The protein below binds the small molecule below.
Small molecule (SMILES): Nc1ccn([C@H]2C[C@H](O[P](=O)(O)OC[C@H]3O[C@@H](n4cnc5c(N)ncnc54)C[C@@H]3O)[C@@H](COP(=O)(O)O)O2)c(=O)n1

Binding-site contacts:
Ligand atom N1 contacts residue PRO203 of chain 9.A at 3.8 Å.
Ligand atom N6 contacts residue SER415 of chain 9.A at 3.6 Å.
Ligand atom N6 contacts residue GLY420 of chain 9.A at 3.7 Å.
Ligand atom C6 contacts residue PRO203 of chain 9.A at 4.0 Å (hydrophobic).
Ligand atom C6 contacts residue VAL202 of chain 9.A at 4.2 Å (hydrophobic).
Ligand atom N7 contacts residue PRO203 of chain 9.A at 4.2 Å.
Ligand atom C2 contacts residue VAL202 of chain 9.A at 4.2 Å (hydrophobic).
Ligand atom C2' contacts residue HIS413 of chain 9.A at 3.8 Å.
Ligand atom C5 contacts residue PRO203 of chain 9.A at 4.0 Å (hydrophobic).
Ligand atom C6 contacts residue SER415 of chain 9.A at 4.1 Å.
Ligand atom N3 contacts residue ASP201 of chain 9.A at 4.1 Å.
Ligand atom C1' contacts residue PRO203 of chain 9.A at 4.1 Å (hydrophobic).
Ligand atom N1 contacts residue GLY422 of chain 9.A at 3.0 Å (h-bond).
Ligand atom C6 contacts residue PRO203 of chain 9.A at 4.0 Å (hydrophobic).
Ligand atom N6 contacts residue PHE421 of chain 9.A at 3.9 Å.
Ligand atom C5 contacts residue ARG91 of chain 9.A at 4.1 Å.
Ligand atom C8 contacts residue HIS413 of chain 9.A at 3.8 Å.
Ligand atom N7 contacts residue SER415 of chain 9.A at 4.0 Å.
Ligand atom C5 contacts residue PRO203 of chain 9.A at 3.9 Å (hydrophobic).
Ligand atom N3 contacts residue PRO414 of chain 9.A at 4.2 Å.
Ligand atom C2' contacts residue PRO414 of chain 9.A at 3.8 Å (hydrophobic).
Ligand atom N7 contacts residue ASN392 of chain 9.A at 4.2 Å.
Ligand atom C4 contacts residue ASP201 of chain 9.A at 3.7 Å.
Ligand atom C4 contacts residue VAL202 of chain 9.A at 3.7 Å (hydrophobic).
Ligand atom C4 contacts residue PRO203 of chain 9.A at 4.2 Å (hydrophobic).
Ligand atom C5 contacts residue ASP201 of chain 9.A at 4.1 Å.
Ligand atom N1 contacts residue VAL202 of chain 9.A at 3.6 Å.
Ligand atom N7 contacts residue HIS413 of chain 9.A at 4.1 Å.
Ligand atom C2' contacts residue PRO203 of chain 9.A at 3.3 Å (hydrophobic).
Ligand atom C5 contacts residue VAL202 of chain 9.A at 3.6 Å (hydrophobic).
Ligand atom N6 contacts residue GLY422 of chain 9.A at 3.4 Å (h-bond).
Ligand atom C4 contacts residue PRO203 of chain 9.A at 4.1 Å (hydrophobic).
Ligand atom OP2 contacts residue ASP409 of chain 54.A at 3.2 Å (salt-bridge).
Ligand atom C6 contacts residue GLY422 of chain 9.A at 3.8 Å.
Ligand atom C2 contacts residue GLY422 of chain 9.A at 3.3 Å.
Ligand atom C5 contacts residue SER415 of chain 9.A at 4.1 Å.
Ligand atom N4 contacts residue VAL202 of chain 9.A at 2.9 Å (h-bond).
Ligand atom N4 contacts residue ASP201 of chain 9.A at 2.5 Å.
Ligand atom N1 contacts residue PRO203 of chain 9.A at 4.1 Å.
Ligand atom C2 contacts residue PRO203 of chain 9.A at 3.9 Å (hydrophobic).

Sequence of chain 9.A:
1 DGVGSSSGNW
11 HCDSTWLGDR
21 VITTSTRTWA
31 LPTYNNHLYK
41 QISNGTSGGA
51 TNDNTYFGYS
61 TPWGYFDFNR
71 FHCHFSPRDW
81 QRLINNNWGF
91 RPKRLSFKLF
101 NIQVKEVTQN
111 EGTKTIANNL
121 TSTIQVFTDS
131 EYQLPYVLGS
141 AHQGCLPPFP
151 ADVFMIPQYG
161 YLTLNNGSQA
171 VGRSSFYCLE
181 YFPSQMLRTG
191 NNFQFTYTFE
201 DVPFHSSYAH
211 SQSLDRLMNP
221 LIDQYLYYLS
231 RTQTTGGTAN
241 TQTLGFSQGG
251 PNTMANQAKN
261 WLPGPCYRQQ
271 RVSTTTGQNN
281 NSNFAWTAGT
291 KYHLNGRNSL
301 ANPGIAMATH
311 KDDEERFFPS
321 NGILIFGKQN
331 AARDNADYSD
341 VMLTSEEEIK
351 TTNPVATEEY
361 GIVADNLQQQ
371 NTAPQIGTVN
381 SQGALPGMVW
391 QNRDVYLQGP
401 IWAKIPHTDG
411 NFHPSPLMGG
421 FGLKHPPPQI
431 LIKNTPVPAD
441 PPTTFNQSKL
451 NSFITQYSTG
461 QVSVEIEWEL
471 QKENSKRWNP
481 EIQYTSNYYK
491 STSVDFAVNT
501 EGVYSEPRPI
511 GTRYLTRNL

Sequence of chain 54.A:
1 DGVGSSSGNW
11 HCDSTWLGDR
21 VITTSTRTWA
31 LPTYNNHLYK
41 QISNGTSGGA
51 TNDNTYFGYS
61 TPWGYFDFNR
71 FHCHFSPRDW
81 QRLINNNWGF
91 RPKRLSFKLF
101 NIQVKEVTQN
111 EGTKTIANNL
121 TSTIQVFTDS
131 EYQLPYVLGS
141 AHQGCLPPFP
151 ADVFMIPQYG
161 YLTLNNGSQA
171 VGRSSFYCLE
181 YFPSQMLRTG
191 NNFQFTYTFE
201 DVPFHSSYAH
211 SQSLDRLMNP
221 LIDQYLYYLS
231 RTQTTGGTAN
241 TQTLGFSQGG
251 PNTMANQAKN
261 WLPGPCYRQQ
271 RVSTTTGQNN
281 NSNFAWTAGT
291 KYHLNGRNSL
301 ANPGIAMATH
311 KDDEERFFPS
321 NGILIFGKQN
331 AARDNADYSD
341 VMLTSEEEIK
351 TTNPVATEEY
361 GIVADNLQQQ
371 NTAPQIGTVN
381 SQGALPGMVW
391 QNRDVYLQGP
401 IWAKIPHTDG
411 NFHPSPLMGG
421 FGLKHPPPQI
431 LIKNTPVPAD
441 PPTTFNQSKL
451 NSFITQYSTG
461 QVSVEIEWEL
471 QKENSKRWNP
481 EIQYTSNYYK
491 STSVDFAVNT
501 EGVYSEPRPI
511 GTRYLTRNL